The small molecule below binds the protein below.
Small molecule (SMILES): CC(=O)N[C@H]1[C@H](O[C@H]2[C@H](O)[C@@H](NC(C)=O)CO[C@@H]2CO)O[C@H](CO)[C@@H](O)[C@@H]1O

Sequence of chain 1.B:
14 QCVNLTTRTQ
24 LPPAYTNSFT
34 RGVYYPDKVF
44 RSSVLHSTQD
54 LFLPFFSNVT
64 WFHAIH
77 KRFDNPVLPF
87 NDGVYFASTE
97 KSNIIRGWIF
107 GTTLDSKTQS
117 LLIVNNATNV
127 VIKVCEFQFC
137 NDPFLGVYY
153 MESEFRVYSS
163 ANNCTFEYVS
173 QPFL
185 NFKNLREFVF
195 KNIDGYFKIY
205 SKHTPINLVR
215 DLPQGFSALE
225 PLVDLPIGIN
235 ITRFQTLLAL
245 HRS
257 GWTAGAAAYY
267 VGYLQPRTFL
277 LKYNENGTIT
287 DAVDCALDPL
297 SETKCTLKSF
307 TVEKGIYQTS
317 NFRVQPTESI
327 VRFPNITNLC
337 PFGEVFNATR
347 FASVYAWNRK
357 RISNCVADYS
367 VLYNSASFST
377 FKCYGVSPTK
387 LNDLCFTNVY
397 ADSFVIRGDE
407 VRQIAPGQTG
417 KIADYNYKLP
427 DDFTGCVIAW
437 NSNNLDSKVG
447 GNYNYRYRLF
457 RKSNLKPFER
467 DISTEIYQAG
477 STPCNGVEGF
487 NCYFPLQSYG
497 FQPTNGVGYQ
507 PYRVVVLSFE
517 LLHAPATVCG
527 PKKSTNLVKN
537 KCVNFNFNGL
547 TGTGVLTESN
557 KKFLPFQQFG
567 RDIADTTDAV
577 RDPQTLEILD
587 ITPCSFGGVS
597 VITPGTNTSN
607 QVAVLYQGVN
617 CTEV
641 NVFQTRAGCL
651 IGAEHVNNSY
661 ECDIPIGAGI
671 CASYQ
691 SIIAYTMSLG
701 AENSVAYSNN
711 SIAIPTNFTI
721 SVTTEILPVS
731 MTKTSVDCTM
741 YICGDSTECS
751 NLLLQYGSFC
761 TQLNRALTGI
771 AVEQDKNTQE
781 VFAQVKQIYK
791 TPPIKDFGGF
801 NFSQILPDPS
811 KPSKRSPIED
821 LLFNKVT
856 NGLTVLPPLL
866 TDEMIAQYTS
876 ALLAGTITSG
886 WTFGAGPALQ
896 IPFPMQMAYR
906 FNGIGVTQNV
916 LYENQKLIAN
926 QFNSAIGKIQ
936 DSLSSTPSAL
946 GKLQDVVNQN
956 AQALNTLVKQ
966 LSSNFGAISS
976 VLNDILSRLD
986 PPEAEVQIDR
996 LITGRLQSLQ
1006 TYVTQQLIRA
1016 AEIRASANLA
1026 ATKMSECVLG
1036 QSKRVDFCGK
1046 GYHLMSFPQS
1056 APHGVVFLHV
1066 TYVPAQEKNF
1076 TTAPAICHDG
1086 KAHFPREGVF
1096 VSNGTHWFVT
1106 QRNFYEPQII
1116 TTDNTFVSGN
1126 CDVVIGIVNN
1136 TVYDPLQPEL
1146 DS

Binding-site contacts:
Ligand atom C8 contacts residue GLN804 of chain 1.B at 4.3 Å.
Ligand atom C3 contacts residue ASN801 of chain 1.B at 3.8 Å.
Ligand atom C5 contacts residue ASN801 of chain 1.B at 3.6 Å.
Ligand atom C4 contacts residue ASN801 of chain 1.B at 4.2 Å.
Ligand atom O5 contacts residue ASN801 of chain 1.B at 2.3 Å (h-bond).
Ligand atom O6 contacts residue GLN804 of chain 1.B at 3.8 Å.
Ligand atom N2 contacts residue ASN801 of chain 1.B at 3.0 Å (h-bond).
Ligand atom O6 contacts residue SER803 of chain 1.B at 4.0 Å.
Ligand atom C5 contacts residue SER803 of chain 1.B at 3.3 Å.
Ligand atom C5 contacts residue GLN804 of chain 1.B at 4.3 Å.
Ligand atom C7 contacts residue ASN801 of chain 1.B at 3.6 Å.
Ligand atom C1 contacts residue ASN801 of chain 1.B at 1.4 Å.
Ligand atom C6 contacts residue SER803 of chain 1.B at 3.4 Å.
Ligand atom C2 contacts residue ASN801 of chain 1.B at 2.5 Å.
Ligand atom O7 contacts residue ASN801 of chain 1.B at 3.9 Å.
Ligand atom O5 contacts residue SER803 of chain 1.B at 3.2 Å (h-bond).
Ligand atom C6 contacts residue GLN804 of chain 1.B at 3.4 Å.
Ligand atom C1 contacts residue SER803 of chain 1.B at 3.8 Å.